Sequence of chain 1.F:
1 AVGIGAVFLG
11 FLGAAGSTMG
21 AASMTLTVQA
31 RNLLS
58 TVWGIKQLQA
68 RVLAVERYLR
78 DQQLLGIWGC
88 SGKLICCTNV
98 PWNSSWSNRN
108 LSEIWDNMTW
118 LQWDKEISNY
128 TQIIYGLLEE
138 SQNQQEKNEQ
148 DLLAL

A small-molecule ligand and the protein it binds are described below.
Small molecule (SMILES): CC(=O)N[C@H]1[C@H](O[C@H]2[C@H](O)[C@@H](NC(C)=O)CO[C@@H]2CO)O[C@H](CO)[C@@H](O[C@@H]2O[C@H](CO)[C@@H](O)[C@H](O)[C@@H]2O)[C@@H]1O

Sequence of chain 1.L:
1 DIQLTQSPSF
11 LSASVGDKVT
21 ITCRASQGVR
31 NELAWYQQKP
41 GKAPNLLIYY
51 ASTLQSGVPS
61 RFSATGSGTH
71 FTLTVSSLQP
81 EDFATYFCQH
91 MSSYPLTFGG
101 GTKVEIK

Binding-site contacts:
Ligand atom C2 contacts residue ASN58 of chain 1.E at 2.5 Å.
Ligand atom O6 contacts residue TYR102 of chain 1.K at 3.5 Å.
Ligand atom C5 contacts residue ASN58 of chain 1.E at 3.7 Å.
Ligand atom C1 contacts residue TYR102 of chain 1.K at 4.2 Å (hydrophobic).
Ligand atom O6 contacts residue GLY103 of chain 1.K at 3.8 Å.
Ligand atom C1 contacts residue TYR50 of chain 1.L at 4.1 Å (hydrophobic).
Ligand atom C7 contacts residue TYR49 of chain 1.L at 3.4 Å (hydrophobic).
Ligand atom C7 contacts residue ASN58 of chain 1.E at 3.7 Å.
Ligand atom O7 contacts residue TYR49 of chain 1.L at 2.6 Å (h-bond).
Ligand atom O3 contacts residue TYR50 of chain 1.L at 4.0 Å.
Ligand atom C8 contacts residue GLU57 of chain 1.E at 4.2 Å.
Ligand atom C3 contacts residue ASN58 of chain 1.E at 3.8 Å.
Ligand atom C1 contacts residue ASN58 of chain 1.E at 1.4 Å.
Ligand atom C4 contacts residue TYR102 of chain 1.K at 4.3 Å (hydrophobic).
Ligand atom O7 contacts residue THR53 of chain 1.L at 4.3 Å.
Ligand atom C6 contacts residue TYR102 of chain 1.K at 4.4 Å (hydrophobic).
Ligand atom C4 contacts residue ASN58 of chain 1.E at 4.2 Å.
Ligand atom C2 contacts residue TYR50 of chain 1.L at 4.2 Å (hydrophobic).
Ligand atom O7 contacts residue TYR102 of chain 1.K at 4.0 Å.
Ligand atom O7 contacts residue GLY16 of chain 1.F at 4.2 Å.
Ligand atom O3 contacts residue TYR102 of chain 1.K at 3.2 Å.
Ligand atom C8 contacts residue TYR49 of chain 1.L at 3.6 Å (hydrophobic).
Ligand atom N2 contacts residue ASN58 of chain 1.E at 2.9 Å (h-bond).
Ligand atom O5 contacts residue TYR102 of chain 1.K at 4.0 Å.
Ligand atom O5 contacts residue ASN58 of chain 1.E at 2.4 Å (h-bond).
Ligand atom C3 contacts residue TYR102 of chain 1.K at 3.5 Å (hydrophobic).
Ligand atom C2 contacts residue TYR102 of chain 1.K at 4.2 Å (hydrophobic).
Ligand atom O4 contacts residue TYR102 of chain 1.K at 3.5 Å.
Ligand atom O7 contacts residue SER17 of chain 1.F at 2.7 Å (h-bond).
Ligand atom C7 contacts residue SER17 of chain 1.F at 3.4 Å.
Ligand atom N2 contacts residue TYR102 of chain 1.K at 4.4 Å.
Ligand atom O7 contacts residue ASN58 of chain 1.E at 4.0 Å.
Ligand atom C8 contacts residue SER17 of chain 1.F at 3.4 Å.
Ligand atom C3 contacts residue TYR50 of chain 1.L at 4.1 Å (hydrophobic).

Sequence of chain 1.E:
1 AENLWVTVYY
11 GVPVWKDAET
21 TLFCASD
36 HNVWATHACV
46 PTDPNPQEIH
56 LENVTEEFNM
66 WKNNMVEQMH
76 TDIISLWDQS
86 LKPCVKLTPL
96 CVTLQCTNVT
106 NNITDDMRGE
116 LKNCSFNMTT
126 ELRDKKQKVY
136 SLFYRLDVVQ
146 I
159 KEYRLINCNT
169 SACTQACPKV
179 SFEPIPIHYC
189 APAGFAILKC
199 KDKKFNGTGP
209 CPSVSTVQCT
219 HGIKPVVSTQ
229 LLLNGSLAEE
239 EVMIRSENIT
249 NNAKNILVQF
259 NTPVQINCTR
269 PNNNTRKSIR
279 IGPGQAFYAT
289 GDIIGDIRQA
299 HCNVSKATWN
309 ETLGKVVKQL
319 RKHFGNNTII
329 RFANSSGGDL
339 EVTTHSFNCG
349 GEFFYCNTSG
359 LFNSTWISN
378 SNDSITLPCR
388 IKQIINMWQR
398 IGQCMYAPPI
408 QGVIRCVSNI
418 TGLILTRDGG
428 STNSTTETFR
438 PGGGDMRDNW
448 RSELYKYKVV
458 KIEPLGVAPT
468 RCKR

Sequence of chain 1.K:
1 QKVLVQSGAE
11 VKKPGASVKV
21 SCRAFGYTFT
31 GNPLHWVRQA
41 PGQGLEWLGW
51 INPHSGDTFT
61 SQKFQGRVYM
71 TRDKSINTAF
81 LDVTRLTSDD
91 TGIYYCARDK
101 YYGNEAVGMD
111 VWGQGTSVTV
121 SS